Binding-site contacts:
Ligand atom CB contacts residue ILE311 of chain 1.E at 4.1 Å (hydrophobic).
Ligand atom CB contacts residue PHE234 of chain 1.E at 4.0 Å (hydrophobic).
Ligand atom NXT contacts residue PHE234 of chain 1.E at 4.2 Å.
Ligand atom O contacts residue ILE311 of chain 1.E at 3.6 Å.
Ligand atom CE2 contacts residue ALA239 of chain 1.E at 4.1 Å (hydrophobic).
Ligand atom N contacts residue GLU114 of chain 1.E at 4.4 Å.
Ligand atom CD1 contacts residue GLU114 of chain 1.E at 4.2 Å.
Ligand atom CG contacts residue ALA239 of chain 1.E at 4.4 Å (hydrophobic).
Ligand atom CD2 contacts residue GLN310 of chain 1.E at 3.6 Å.
Ligand atom CZ contacts residue ASN151 of chain 1.E at 3.5 Å.
Ligand atom C contacts residue GLN310 of chain 1.E at 4.3 Å.
Ligand atom CE1 contacts residue ASN151 of chain 1.E at 4.1 Å.
Ligand atom CE1 contacts residue ALA239 of chain 1.E at 3.8 Å (hydrophobic).
Ligand atom CE2 contacts residue GLY243 of chain 1.E at 4.1 Å.
Ligand atom CE2 contacts residue ALA242 of chain 1.E at 3.8 Å (hydrophobic).
Ligand atom C contacts residue ILE311 of chain 1.E at 4.5 Å (hydrophobic).
Ligand atom NXT contacts residue MET119 of chain 1.E at 3.6 Å.
Ligand atom CZ contacts residue ALA239 of chain 1.E at 3.8 Å (hydrophobic).
Ligand atom CD2 contacts residue ALA239 of chain 1.E at 4.4 Å (hydrophobic).
Ligand atom CG contacts residue GLN310 of chain 1.E at 4.2 Å.
Ligand atom CD1 contacts residue PHE234 of chain 1.E at 3.8 Å (hydrophobic).
Ligand atom CD1 contacts residue ALA239 of chain 1.E at 4.1 Å (hydrophobic).
Ligand atom O contacts residue GLN310 of chain 1.E at 3.8 Å.
Ligand atom N contacts residue GLN310 of chain 1.E at 2.9 Å (h-bond).
Ligand atom CZ contacts residue ALA242 of chain 1.E at 3.9 Å (hydrophobic).
Ligand atom CZ contacts residue GLY243 of chain 1.E at 4.3 Å.
Ligand atom CA contacts residue GLN310 of chain 1.E at 3.8 Å.
Ligand atom CA contacts residue GLU114 of chain 1.E at 4.3 Å.
Ligand atom CB contacts residue GLN310 of chain 1.E at 3.9 Å.
Ligand atom NXT contacts residue PRO312 of chain 1.E at 4.2 Å.
Ligand atom O contacts residue PRO312 of chain 1.E at 3.3 Å.
Ligand atom CD2 contacts residue ALA59 of chain 1.E at 4.5 Å (hydrophobic).
Ligand atom CE2 contacts residue SER60 of chain 1.E at 3.9 Å.
Ligand atom C contacts residue PRO312 of chain 1.E at 3.9 Å (hydrophobic).
Ligand atom CE2 contacts residue ASN151 of chain 1.E at 4.1 Å.
Ligand atom CG contacts residue PHE234 of chain 1.E at 4.2 Å (hydrophobic).
Ligand atom CE1 contacts residue PHE113 of chain 1.E at 3.9 Å (hydrophobic).

Sequence of chain 1.E:
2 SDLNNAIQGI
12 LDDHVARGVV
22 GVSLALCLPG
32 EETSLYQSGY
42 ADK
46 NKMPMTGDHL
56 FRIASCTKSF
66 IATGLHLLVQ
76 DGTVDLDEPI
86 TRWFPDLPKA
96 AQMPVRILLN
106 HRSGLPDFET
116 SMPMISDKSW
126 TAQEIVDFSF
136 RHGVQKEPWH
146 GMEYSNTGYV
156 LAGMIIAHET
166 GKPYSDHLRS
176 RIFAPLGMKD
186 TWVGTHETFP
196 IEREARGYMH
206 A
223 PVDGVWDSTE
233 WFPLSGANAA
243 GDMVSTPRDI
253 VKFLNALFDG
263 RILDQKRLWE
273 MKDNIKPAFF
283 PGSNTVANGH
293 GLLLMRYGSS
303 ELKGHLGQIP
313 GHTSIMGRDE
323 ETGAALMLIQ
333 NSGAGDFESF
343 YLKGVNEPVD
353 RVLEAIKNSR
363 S

This small molecule binds to this protein.
Small molecule (SMILES): NC(=O)[C@@H](N)Cc1ccccc1